The small molecule below binds the protein below.
Small molecule (SMILES): Cn1cnc2c(N)ncnc21

Binding-site contacts:
Ligand atom C1' contacts residue VAL36 of chain 2.A at 4.2 Å (hydrophobic).
Ligand atom N1 contacts residue TYR100 of chain 2.A at 3.9 Å.
Ligand atom N1 contacts residue ASP99 of chain 2.A at 4.0 Å.
Ligand atom C6 contacts residue TYR100 of chain 2.A at 4.5 Å (hydrophobic).
Ligand atom N1 contacts residue VAL101 of chain 2.A at 3.2 Å (h-bond).
Ligand atom C2 contacts residue VAL101 of chain 2.A at 3.5 Å (hydrophobic).
Ligand atom C6 contacts residue ASP99 of chain 2.A at 3.6 Å.
Ligand atom C2 contacts residue ALA49 of chain 2.A at 4.4 Å (hydrophobic).
Ligand atom C5 contacts residue LEU154 of chain 2.A at 4.1 Å (hydrophobic).
Ligand atom C6 contacts residue LEU154 of chain 2.A at 3.6 Å (hydrophobic).
Ligand atom C2 contacts residue ILE28 of chain 2.A at 4.4 Å (hydrophobic).
Ligand atom N6 contacts residue VAL101 of chain 2.A at 4.1 Å.
Ligand atom C6 contacts residue VAL101 of chain 2.A at 4.2 Å (hydrophobic).
Ligand atom C2 contacts residue TYR100 of chain 2.A at 3.7 Å (hydrophobic).
Ligand atom N6 contacts residue TYR100 of chain 2.A at 4.2 Å.
Ligand atom N6 contacts residue VAL76 of chain 2.A at 3.6 Å.
Ligand atom N6 contacts residue LEU154 of chain 2.A at 3.4 Å.
Ligand atom C5 contacts residue ALA49 of chain 2.A at 4.1 Å (hydrophobic).
Ligand atom N6 contacts residue LEU98 of chain 2.A at 4.3 Å.
Ligand atom N6 contacts residue ALA49 of chain 2.A at 4.2 Å.
Ligand atom N9 contacts residue VAL36 of chain 2.A at 4.3 Å.
Ligand atom C6 contacts residue ALA49 of chain 2.A at 3.9 Å (hydrophobic).
Ligand atom N6 contacts residue ASP99 of chain 2.A at 2.6 Å (salt-bridge).
Ligand atom C4 contacts residue ALA49 of chain 2.A at 4.4 Å (hydrophobic).
Ligand atom N1 contacts residue LEU154 of chain 2.A at 4.0 Å.
Ligand atom N7 contacts residue LEU98 of chain 2.A at 4.0 Å.
Ligand atom N1 contacts residue ALA49 of chain 2.A at 4.0 Å.
Ligand atom N3 contacts residue ILE28 of chain 2.A at 4.3 Å.

Sequence of chain 2.A:
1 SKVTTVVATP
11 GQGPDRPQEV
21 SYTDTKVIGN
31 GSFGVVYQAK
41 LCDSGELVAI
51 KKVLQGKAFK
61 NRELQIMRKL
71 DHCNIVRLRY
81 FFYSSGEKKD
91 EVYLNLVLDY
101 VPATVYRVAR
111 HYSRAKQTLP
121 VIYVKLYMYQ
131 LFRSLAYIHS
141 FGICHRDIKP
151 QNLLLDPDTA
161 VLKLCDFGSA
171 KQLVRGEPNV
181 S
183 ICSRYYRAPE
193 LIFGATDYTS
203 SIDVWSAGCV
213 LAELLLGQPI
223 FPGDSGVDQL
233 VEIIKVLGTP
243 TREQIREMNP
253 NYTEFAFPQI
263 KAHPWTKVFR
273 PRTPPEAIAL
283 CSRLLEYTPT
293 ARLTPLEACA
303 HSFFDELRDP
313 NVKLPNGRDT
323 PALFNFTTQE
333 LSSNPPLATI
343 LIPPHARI